Sequence of chain 1.G:
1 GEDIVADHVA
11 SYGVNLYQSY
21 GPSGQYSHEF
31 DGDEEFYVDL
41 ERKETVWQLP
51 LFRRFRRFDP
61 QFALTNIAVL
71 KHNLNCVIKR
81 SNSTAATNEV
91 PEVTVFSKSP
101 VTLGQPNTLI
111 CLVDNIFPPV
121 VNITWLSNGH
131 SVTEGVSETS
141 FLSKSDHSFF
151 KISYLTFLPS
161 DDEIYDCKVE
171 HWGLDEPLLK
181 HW

This protein binds this small molecule.
Small molecule (SMILES): CC(=O)N[C@@H]1[C@@H](O)[C@H](O)[C@@H](CO)O[C@H]1O

Binding-site contacts:
Ligand atom O7 contacts residue TRP172 of chain 1.G at 3.6 Å.
Ligand atom O5 contacts residue ASN122 of chain 1.G at 2.2 Å (h-bond).
Ligand atom C7 contacts residue GLU170 of chain 1.G at 4.2 Å.
Ligand atom C7 contacts residue ASN122 of chain 1.G at 3.6 Å.
Ligand atom O7 contacts residue ASN122 of chain 1.G at 4.5 Å.
Ligand atom C7 contacts residue TRP172 of chain 1.G at 4.3 Å (hydrophobic).
Ligand atom C3 contacts residue ASN122 of chain 1.G at 3.8 Å.
Ligand atom O7 contacts residue VAL120 of chain 1.G at 4.3 Å.
Ligand atom O7 contacts residue HIS171 of chain 1.G at 4.2 Å.
Ligand atom C8 contacts residue ASN122 of chain 1.G at 3.8 Å.
Ligand atom C8 contacts residue HIS171 of chain 1.G at 4.2 Å.
Ligand atom C2 contacts residue GLU170 of chain 1.G at 3.7 Å.
Ligand atom O7 contacts residue GLU170 of chain 1.G at 4.1 Å.
Ligand atom C1 contacts residue ASN122 of chain 1.G at 1.4 Å.
Ligand atom N2 contacts residue ASN122 of chain 1.G at 3.0 Å (h-bond).
Ligand atom C4 contacts residue ASN122 of chain 1.G at 4.1 Å.
Ligand atom C1 contacts residue GLU170 of chain 1.G at 3.5 Å.
Ligand atom C5 contacts residue ASN122 of chain 1.G at 3.5 Å.
Ligand atom N2 contacts residue GLU170 of chain 1.G at 4.4 Å.
Ligand atom C8 contacts residue GLU170 of chain 1.G at 3.3 Å.
Ligand atom C2 contacts residue ASN122 of chain 1.G at 2.5 Å.
Ligand atom O5 contacts residue GLU170 of chain 1.G at 3.5 Å (salt-bridge).